Sequence of chain 2.T:
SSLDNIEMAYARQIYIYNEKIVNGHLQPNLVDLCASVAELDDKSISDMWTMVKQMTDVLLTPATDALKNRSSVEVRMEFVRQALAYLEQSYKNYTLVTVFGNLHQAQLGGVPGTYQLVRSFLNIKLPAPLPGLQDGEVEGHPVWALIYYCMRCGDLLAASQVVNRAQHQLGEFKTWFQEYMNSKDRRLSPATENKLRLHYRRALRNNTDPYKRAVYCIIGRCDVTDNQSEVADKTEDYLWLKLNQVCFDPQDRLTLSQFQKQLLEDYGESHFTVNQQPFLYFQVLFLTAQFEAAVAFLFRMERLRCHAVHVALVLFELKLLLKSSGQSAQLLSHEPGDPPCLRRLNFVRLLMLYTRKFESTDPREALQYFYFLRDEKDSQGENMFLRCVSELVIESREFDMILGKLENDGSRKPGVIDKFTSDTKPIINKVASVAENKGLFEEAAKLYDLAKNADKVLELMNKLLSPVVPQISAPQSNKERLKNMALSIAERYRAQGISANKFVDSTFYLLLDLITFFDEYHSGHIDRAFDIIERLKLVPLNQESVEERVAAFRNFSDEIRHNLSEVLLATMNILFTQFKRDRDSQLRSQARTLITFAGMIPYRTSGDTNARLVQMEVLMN

The small molecule below binds the protein below.
Small molecule (SMILES): CC[C@H](C)[C@H](NC(=O)[C@H](CO)NC(=O)[C@H](CCCN=C(N)N)NC(=O)[C@@H](NC(=O)[C@@H]1CCCN1C(=O)[C@@H]1CCCN1C(=O)[C@H](C)N)C(C)C)C(=O)N[C@H](C=O)Cc1ccc(O)cc1

Binding-site contacts:
Ligand atom CG contacts residue TYR273 of chain 2.T at 3.6 Å (hydrophobic).
Ligand atom CA contacts residue THR235 of chain 2.T at 3.6 Å.
Ligand atom C contacts residue TYR94 of chain 2.T at 4.0 Å (hydrophobic).
Ligand atom N contacts residue THR235 of chain 2.T at 3.5 Å (h-bond).
Ligand atom O contacts residue ASN227 of chain 2.T at 3.6 Å.
Ligand atom CG contacts residue HIS277 of chain 2.T at 3.8 Å.
Ligand atom O contacts residue ASN281 of chain 2.T at 2.6 Å (h-bond).
Ligand atom CA contacts residue ASN227 of chain 2.T at 3.7 Å.
Ligand atom CG2 contacts residue ASN281 of chain 2.T at 3.6 Å.
Ligand atom O contacts residue THR235 of chain 2.T at 3.1 Å (h-bond).
Ligand atom C contacts residue LEU286 of chain 2.T at 3.8 Å (hydrophobic).
Ligand atom CB contacts residue HIS277 of chain 2.T at 3.7 Å.
Ligand atom CD1 contacts residue TYR91 of chain 2.T at 3.9 Å (hydrophobic).
Ligand atom O contacts residue THR235 of chain 2.T at 3.0 Å (h-bond).
Ligand atom CG2 contacts residue HIS277 of chain 2.T at 3.3 Å.
Ligand atom O contacts residue LYS234 of chain 2.T at 3.6 Å.
Ligand atom N contacts residue ASN227 of chain 2.T at 3.0 Å (h-bond).
Ligand atom CG2 contacts residue PHE278 of chain 2.T at 3.7 Å (hydrophobic).
Ligand atom O contacts residue TYR94 of chain 2.T at 2.9 Å.
Ligand atom C contacts residue THR235 of chain 2.T at 3.6 Å.
Ligand atom O contacts residue LEU286 of chain 2.T at 3.2 Å.
Ligand atom O contacts residue HIS277 of chain 2.T at 3.4 Å.
Ligand atom CG contacts residue LYS234 of chain 2.T at 3.3 Å.
Ligand atom C contacts residue ASN281 of chain 2.T at 3.8 Å.
Ligand atom CG1 contacts residue VAL280 of chain 2.T at 4.0 Å (hydrophobic).
Ligand atom CD contacts residue HIS277 of chain 2.T at 3.9 Å.
Ligand atom CD contacts residue TYR273 of chain 2.T at 3.3 Å (hydrophobic).
Ligand atom CG contacts residue ASP233 of chain 2.T at 3.0 Å.
Ligand atom N contacts residue TYR273 of chain 2.T at 3.9 Å.
Ligand atom N contacts residue THR235 of chain 2.T at 3.9 Å.
Ligand atom C contacts residue ASN227 of chain 2.T at 3.5 Å.
Ligand atom CG2 contacts residue GLU236 of chain 2.T at 3.3 Å.
Ligand atom CG2 contacts residue LEU286 of chain 2.T at 3.7 Å (hydrophobic).
Ligand atom CB contacts residue LEU286 of chain 2.T at 3.9 Å (hydrophobic).
Ligand atom CD1 contacts residue TYR94 of chain 2.T at 3.5 Å (hydrophobic).
Ligand atom C contacts residue THR235 of chain 2.T at 3.6 Å.
Ligand atom C contacts residue THR235 of chain 2.T at 3.6 Å.
Ligand atom CG1 contacts residue TYR94 of chain 2.T at 3.8 Å (hydrophobic).
Ligand atom CB contacts residue TYR238 of chain 2.T at 3.6 Å (hydrophobic).
Ligand atom CB contacts residue ASP233 of chain 2.T at 3.0 Å.